Sequence of chain 1.A:
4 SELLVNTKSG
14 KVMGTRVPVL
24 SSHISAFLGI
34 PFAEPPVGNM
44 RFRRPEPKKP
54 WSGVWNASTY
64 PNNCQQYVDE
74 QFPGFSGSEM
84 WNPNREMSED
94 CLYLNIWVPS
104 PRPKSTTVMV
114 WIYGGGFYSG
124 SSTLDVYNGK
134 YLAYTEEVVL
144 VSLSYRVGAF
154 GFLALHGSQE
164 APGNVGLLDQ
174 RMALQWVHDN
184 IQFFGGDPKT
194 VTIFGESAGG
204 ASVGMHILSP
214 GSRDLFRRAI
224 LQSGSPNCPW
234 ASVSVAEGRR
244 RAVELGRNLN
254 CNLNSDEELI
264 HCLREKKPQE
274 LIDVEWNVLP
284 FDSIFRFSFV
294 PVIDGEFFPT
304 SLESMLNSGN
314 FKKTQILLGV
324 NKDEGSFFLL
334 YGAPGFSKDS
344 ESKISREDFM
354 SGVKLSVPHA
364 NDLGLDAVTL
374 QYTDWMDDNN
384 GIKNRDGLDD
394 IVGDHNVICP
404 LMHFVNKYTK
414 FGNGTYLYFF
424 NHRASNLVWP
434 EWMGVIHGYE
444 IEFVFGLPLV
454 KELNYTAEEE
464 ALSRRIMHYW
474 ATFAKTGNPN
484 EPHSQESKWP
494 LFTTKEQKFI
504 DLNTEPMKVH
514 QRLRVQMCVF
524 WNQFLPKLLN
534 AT

A small-molecule ligand and the protein it binds are described below.
Small molecule (SMILES): CC(=O)N[C@H]1[C@H](O[C@H]2[C@H](O)[C@@H](NC(C)=O)CO[C@@H]2CO)O[C@H](CO)[C@@H](O[C@@H]2O[C@H](CO)[C@@H](O)[C@H](O[C@H]3O[C@H](CO)[C@@H](O)[C@H](O)[C@@H]3O)[C@@H]2O)[C@@H]1O

Binding-site contacts:
Ligand atom C7 contacts residue ASN457 of chain 1.A at 3.7 Å.
Ligand atom C5 contacts residue ASN457 of chain 1.A at 3.6 Å.
Ligand atom N2 contacts residue ASN457 of chain 1.A at 3.0 Å (h-bond).
Ligand atom C8 contacts residue LEU456 of chain 1.A at 3.8 Å (hydrophobic).
Ligand atom O7 contacts residue ASN457 of chain 1.A at 3.9 Å.
Ligand atom C7 contacts residue GLU455 of chain 1.A at 4.2 Å.
Ligand atom C4 contacts residue ASN457 of chain 1.A at 4.2 Å.
Ligand atom C1 contacts residue ASN457 of chain 1.A at 1.4 Å.
Ligand atom C8 contacts residue GLU455 of chain 1.A at 3.9 Å.
Ligand atom C2 contacts residue ASN457 of chain 1.A at 2.4 Å.
Ligand atom C1 contacts residue GLU455 of chain 1.A at 4.5 Å.
Ligand atom N2 contacts residue GLU455 of chain 1.A at 3.8 Å.
Ligand atom O5 contacts residue ASN457 of chain 1.A at 2.3 Å (h-bond).
Ligand atom C3 contacts residue ASN457 of chain 1.A at 3.8 Å.